Binding-site contacts:
Ligand atom C15 contacts residue GLY185 of chain 1.A at 3.5 Å.
Ligand atom C23 contacts residue MET115 of chain 1.A at 3.5 Å (hydrophobic).
Ligand atom C4 contacts residue MET115 of chain 1.A at 3.1 Å (hydrophobic).
Ligand atom C14 contacts residue GLY185 of chain 1.A at 3.8 Å.
Ligand atom C2 contacts residue ALA64 of chain 1.A at 3.4 Å (hydrophobic).
Ligand atom N24 contacts residue MET115 of chain 1.A at 3.6 Å.
Ligand atom C5 contacts residue MET115 of chain 1.A at 3.9 Å (hydrophobic).
Ligand atom N20 contacts residue GLY118 of chain 1.A at 3.7 Å.
Ligand atom N3 contacts residue LEU114 of chain 1.A at 3.9 Å.
Ligand atom C23 contacts residue LEU38 of chain 1.A at 3.7 Å (hydrophobic).
Ligand atom N3 contacts residue ALA64 of chain 1.A at 3.7 Å.
Ligand atom C2 contacts residue LEU172 of chain 1.A at 3.6 Å (hydrophobic).
Ligand atom C2 contacts residue GLU113 of chain 1.A at 3.7 Å.
Ligand atom N17 contacts residue MET112 of chain 1.A at 3.6 Å.
Ligand atom N24 contacts residue ALA116 of chain 1.A at 3.6 Å.
Ligand atom C13 contacts residue ARG169 of chain 1.A at 3.3 Å.
Ligand atom N3 contacts residue MET115 of chain 1.A at 2.9 Å (h-bond).
Ligand atom F16 contacts residue ASP186 of chain 1.A at 3.3 Å.
Ligand atom C29 contacts residue GLY39 of chain 1.A at 3.2 Å.
Ligand atom N24 contacts residue LEU114 of chain 1.A at 3.6 Å.
Ligand atom C1 contacts residue LEU172 of chain 1.A at 3.7 Å (hydrophobic).
Ligand atom O30 contacts residue VAL46 of chain 1.A at 3.5 Å.
Ligand atom F16 contacts residue LEU172 of chain 1.A at 3.7 Å.
Ligand atom C19 contacts residue MET115 of chain 1.A at 3.8 Å (hydrophobic).
Ligand atom N21 contacts residue GLY118 of chain 1.A at 3.7 Å.
Ligand atom N17 contacts residue ALA64 of chain 1.A at 3.5 Å.
Ligand atom C19 contacts residue GLY118 of chain 1.A at 3.9 Å.
Ligand atom C15 contacts residue LEU172 of chain 1.A at 3.6 Å (hydrophobic).
Ligand atom C13 contacts residue LEU172 of chain 1.A at 3.8 Å (hydrophobic).
Ligand atom C14 contacts residue LEU172 of chain 1.A at 3.7 Å (hydrophobic).
Ligand atom N17 contacts residue GLU113 of chain 1.A at 2.9 Å (salt-bridge).
Ligand atom N3 contacts residue GLU113 of chain 1.A at 3.6 Å (salt-bridge).
Ligand atom F16 contacts residue GLY185 of chain 1.A at 3.0 Å.
Ligand atom C22 contacts residue GLY118 of chain 1.A at 3.8 Å.
Ligand atom F16 contacts residue ASN170 of chain 1.A at 3.4 Å.
Ligand atom C29 contacts residue LEU38 of chain 1.A at 3.1 Å (hydrophobic).
Ligand atom N17 contacts residue LEU172 of chain 1.A at 3.8 Å.
Ligand atom C6 contacts residue LEU172 of chain 1.A at 3.9 Å (hydrophobic).
Ligand atom N21 contacts residue LEU38 of chain 1.A at 3.7 Å.
Ligand atom N24 contacts residue LEU38 of chain 1.A at 3.7 Å.

This small molecule binds to this protein.
Small molecule (SMILES): C[C@H]1Oc2cc(cnc2N)-c2c(nn(C)c2C#N)CN(C)C(=O)c2ccc(F)cc21

Sequence of chain 1.A:
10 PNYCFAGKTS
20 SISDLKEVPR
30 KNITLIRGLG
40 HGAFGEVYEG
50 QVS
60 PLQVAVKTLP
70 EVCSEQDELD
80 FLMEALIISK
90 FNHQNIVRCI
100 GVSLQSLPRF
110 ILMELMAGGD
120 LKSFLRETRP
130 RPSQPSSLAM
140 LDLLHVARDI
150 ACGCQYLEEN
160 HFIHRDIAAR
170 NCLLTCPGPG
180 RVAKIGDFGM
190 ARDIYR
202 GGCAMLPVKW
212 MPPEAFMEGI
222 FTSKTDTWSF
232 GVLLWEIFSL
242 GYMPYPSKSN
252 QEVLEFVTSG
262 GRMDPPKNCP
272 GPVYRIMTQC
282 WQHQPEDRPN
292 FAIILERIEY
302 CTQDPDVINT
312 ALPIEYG